Sequence of chain 1.C:
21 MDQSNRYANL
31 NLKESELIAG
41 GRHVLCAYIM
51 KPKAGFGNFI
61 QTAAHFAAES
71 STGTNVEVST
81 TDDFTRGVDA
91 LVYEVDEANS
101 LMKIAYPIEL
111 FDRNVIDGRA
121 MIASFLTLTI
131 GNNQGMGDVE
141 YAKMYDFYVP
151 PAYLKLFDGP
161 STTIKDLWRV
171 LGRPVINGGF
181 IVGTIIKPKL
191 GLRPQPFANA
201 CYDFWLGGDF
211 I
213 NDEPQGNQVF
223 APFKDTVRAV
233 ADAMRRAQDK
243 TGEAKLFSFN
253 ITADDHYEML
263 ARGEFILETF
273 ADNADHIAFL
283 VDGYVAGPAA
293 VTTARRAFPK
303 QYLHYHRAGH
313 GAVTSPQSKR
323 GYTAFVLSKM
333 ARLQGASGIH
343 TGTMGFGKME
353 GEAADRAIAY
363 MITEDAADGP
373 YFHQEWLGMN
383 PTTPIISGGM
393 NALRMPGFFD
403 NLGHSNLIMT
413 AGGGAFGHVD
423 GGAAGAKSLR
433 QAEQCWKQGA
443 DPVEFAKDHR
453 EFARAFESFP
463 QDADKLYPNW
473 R

A small-molecule ligand and the protein it binds are described below.
Small molecule (SMILES): O=C(O)[C@@](O)(COP(=O)(O)O)[C@H](O)[C@H](O)COP(=O)(O)O

Binding-site contacts:
Ligand atom O2 contacts residue LYS187 of chain 1.D at 2.7 Å (salt-bridge).
Ligand atom O1P contacts residue THR74 of chain 1.C at 2.7 Å (h-bond).
Ligand atom O3 contacts residue MG1 of chain 1.N at 2.5 Å.
Ligand atom O3 contacts residue ASN132 of chain 1.C at 3.1 Å (h-bond).
Ligand atom O3P contacts residue THR74 of chain 1.C at 3.4 Å (h-bond).
Ligand atom O4 contacts residue SER389 of chain 1.D at 3.2 Å (h-bond).
Ligand atom C contacts residue ASN132 of chain 1.C at 3.5 Å.
Ligand atom O5P contacts residue HIS342 of chain 1.D at 2.7 Å (h-bond).
Ligand atom O3 contacts residue HIS308 of chain 1.D at 3.1 Å (h-bond).
Ligand atom O1 contacts residue LYS187 of chain 1.D at 3.1 Å (salt-bridge).
Ligand atom O3P contacts residue GLY391 of chain 1.D at 2.8 Å (h-bond).
Ligand atom O3 contacts residue GLU215 of chain 1.D at 3.0 Å (salt-bridge).
Ligand atom O6 contacts residue ASN132 of chain 1.C at 2.6 Å (h-bond).
Ligand atom O2 contacts residue MG1 of chain 1.N at 2.3 Å.
Ligand atom O6 contacts residue ASP214 of chain 1.D at 3.6 Å.
Ligand atom O3P contacts residue LYS350 of chain 1.D at 2.8 Å (salt-bridge).
Ligand atom C contacts residue MG1 of chain 1.N at 3.1 Å.
Ligand atom O4P contacts residue ARG309 of chain 1.D at 2.9 Å (salt-bridge).
Ligand atom O2 contacts residue KCX212 of chain 1.D at 3.3 Å (h-bond).
Ligand atom O6 contacts residue GLU215 of chain 1.D at 3.5 Å (salt-bridge).
Ligand atom O7 contacts residue GLU69 of chain 1.C at 3.4 Å (salt-bridge).
Ligand atom C2 contacts residue MG1 of chain 1.N at 3.1 Å.
Ligand atom C2 contacts residue LYS187 of chain 1.D at 3.6 Å.
Ligand atom C3 contacts residue SER389 of chain 1.D at 3.4 Å.
Ligand atom O1P contacts residue GLY414 of chain 1.D at 3.6 Å.
Ligand atom O2P contacts residue GLY414 of chain 1.D at 2.9 Å (h-bond).
Ligand atom O6 contacts residue MG1 of chain 1.N at 2.4 Å.
Ligand atom C1 contacts residue SER389 of chain 1.D at 3.6 Å.
Ligand atom O1P contacts residue LYS187 of chain 1.D at 3.3 Å.
Ligand atom C contacts residue LYS187 of chain 1.D at 3.4 Å.
Ligand atom O4 contacts residue GLY390 of chain 1.D at 3.0 Å.
Ligand atom P1 contacts residue THR74 of chain 1.C at 3.6 Å.
Ligand atom O6P contacts residue ARG309 of chain 1.D at 3.1 Å (salt-bridge).
Ligand atom O6 contacts residue LYS189 of chain 1.D at 2.7 Å (salt-bridge).
Ligand atom C3 contacts residue KCX212 of chain 1.D at 3.2 Å.
Ligand atom O7 contacts residue LYS350 of chain 1.D at 2.6 Å (salt-bridge).
Ligand atom O1P contacts residue GLY415 of chain 1.D at 2.9 Å (h-bond).
Ligand atom O2 contacts residue ASP214 of chain 1.D at 3.6 Å (salt-bridge).
Ligand atom O3 contacts residue KCX212 of chain 1.D at 2.8 Å (h-bond).
Ligand atom C3 contacts residue MG1 of chain 1.N at 3.3 Å.

Sequence of chain 1.D:
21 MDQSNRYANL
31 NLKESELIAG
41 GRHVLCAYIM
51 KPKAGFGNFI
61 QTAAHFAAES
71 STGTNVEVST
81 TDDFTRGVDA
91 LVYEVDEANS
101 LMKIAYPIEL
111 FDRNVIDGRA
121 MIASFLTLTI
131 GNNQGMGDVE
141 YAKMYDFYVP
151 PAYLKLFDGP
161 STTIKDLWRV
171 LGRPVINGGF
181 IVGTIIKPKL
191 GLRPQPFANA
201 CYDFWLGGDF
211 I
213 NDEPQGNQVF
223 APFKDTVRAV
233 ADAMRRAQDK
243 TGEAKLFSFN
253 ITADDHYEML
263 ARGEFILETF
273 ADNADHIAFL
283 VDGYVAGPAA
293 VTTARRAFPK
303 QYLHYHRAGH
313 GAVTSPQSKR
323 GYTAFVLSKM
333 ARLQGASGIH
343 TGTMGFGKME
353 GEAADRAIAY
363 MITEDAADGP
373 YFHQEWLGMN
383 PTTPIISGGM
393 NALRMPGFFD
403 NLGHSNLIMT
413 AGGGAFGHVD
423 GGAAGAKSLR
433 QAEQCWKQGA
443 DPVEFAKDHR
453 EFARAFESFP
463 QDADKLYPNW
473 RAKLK